Sequence of chain 1.A:
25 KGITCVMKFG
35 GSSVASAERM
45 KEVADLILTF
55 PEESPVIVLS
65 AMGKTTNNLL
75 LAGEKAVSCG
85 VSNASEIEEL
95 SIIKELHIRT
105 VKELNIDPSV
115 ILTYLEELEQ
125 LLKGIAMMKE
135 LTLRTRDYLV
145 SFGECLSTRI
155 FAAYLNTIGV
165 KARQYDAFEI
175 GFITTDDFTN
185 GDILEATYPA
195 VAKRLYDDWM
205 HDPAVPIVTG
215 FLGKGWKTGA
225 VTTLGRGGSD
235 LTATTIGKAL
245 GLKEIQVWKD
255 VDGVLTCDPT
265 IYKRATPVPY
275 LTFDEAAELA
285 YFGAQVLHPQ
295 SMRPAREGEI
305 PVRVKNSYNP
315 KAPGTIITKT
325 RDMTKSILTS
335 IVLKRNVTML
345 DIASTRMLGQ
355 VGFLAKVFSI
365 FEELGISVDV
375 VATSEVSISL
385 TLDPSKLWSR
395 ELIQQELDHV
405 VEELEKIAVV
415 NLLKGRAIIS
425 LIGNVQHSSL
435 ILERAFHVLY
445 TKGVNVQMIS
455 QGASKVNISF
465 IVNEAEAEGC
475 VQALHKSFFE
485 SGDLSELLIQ

Sequence of chain 1.B:
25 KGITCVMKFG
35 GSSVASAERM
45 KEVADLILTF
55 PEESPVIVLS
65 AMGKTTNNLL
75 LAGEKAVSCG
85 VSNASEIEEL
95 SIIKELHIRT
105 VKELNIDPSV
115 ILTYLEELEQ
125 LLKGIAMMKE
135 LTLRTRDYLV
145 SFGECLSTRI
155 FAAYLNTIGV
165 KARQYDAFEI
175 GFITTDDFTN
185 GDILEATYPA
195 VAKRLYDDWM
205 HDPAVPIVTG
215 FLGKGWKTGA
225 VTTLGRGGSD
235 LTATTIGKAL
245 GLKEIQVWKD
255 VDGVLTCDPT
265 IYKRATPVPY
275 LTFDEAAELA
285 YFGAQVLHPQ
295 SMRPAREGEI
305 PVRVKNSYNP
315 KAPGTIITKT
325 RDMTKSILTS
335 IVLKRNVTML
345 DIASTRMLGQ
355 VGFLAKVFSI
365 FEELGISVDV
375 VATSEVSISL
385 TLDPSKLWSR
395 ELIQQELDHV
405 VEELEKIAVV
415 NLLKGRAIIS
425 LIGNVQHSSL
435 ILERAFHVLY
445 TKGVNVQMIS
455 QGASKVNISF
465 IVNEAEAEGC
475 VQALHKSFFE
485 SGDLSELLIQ

The small molecule below binds the protein below.
Small molecule (SMILES): N[C@@H](CCCC[NH3+])C(=O)O

Binding-site contacts:
Ligand atom CE contacts residue MET351 of chain 1.B at 3.4 Å (hydrophobic).
Ligand atom CB contacts residue SER371 of chain 1.A at 3.7 Å.
Ligand atom CD contacts residue LEU358 of chain 1.B at 4.1 Å (hydrophobic).
Ligand atom CE contacts residue THR377 of chain 1.B at 4.0 Å.
Ligand atom O contacts residue GLN354 of chain 1.B at 3.3 Å (h-bond).
Ligand atom CB contacts residue MET351 of chain 1.B at 3.2 Å (hydrophobic).
Ligand atom CA contacts residue PHE357 of chain 1.B at 3.9 Å (hydrophobic).
Ligand atom CA contacts residue LEU358 of chain 1.B at 3.9 Å (hydrophobic).
Ligand atom NZ contacts residue MET351 of chain 1.B at 3.3 Å.
Ligand atom OXT contacts residue LEU358 of chain 1.B at 4.2 Å.
Ligand atom CE contacts residue ASP373 of chain 1.A at 3.3 Å.
Ligand atom OXT contacts residue GLN354 of chain 1.B at 3.8 Å.
Ligand atom O contacts residue SER371 of chain 1.A at 4.1 Å.
Ligand atom C contacts residue GLN354 of chain 1.B at 3.2 Å.
Ligand atom NZ contacts residue ASP373 of chain 1.A at 3.0 Å (salt-bridge).
Ligand atom C contacts residue SER371 of chain 1.A at 3.8 Å.
Ligand atom OXT contacts residue VAL372 of chain 1.A at 2.3 Å (h-bond).
Ligand atom N contacts residue LEU358 of chain 1.B at 3.5 Å (h-bond).
Ligand atom C contacts residue VAL372 of chain 1.A at 3.5 Å (hydrophobic).
Ligand atom CG contacts residue VAL372 of chain 1.A at 2.6 Å (hydrophobic).
Ligand atom NZ contacts residue SER378 of chain 1.B at 3.1 Å (h-bond).
Ligand atom CB contacts residue VAL372 of chain 1.A at 3.3 Å (hydrophobic).
Ligand atom N contacts residue GLY356 of chain 1.B at 3.7 Å.
Ligand atom N contacts residue VAL355 of chain 1.B at 4.1 Å.
Ligand atom C contacts residue GLY356 of chain 1.B at 4.0 Å.
Ligand atom CA contacts residue VAL372 of chain 1.A at 4.0 Å (hydrophobic).
Ligand atom CD contacts residue VAL372 of chain 1.A at 4.0 Å (hydrophobic).
Ligand atom CG contacts residue MET351 of chain 1.B at 3.9 Å (hydrophobic).
Ligand atom CD contacts residue MET351 of chain 1.B at 3.4 Å (hydrophobic).
Ligand atom O contacts residue VAL372 of chain 1.A at 4.1 Å.
Ligand atom O contacts residue ILE370 of chain 1.A at 4.1 Å.
Ligand atom O contacts residue GLY356 of chain 1.B at 2.9 Å (h-bond).
Ligand atom N contacts residue GLN354 of chain 1.B at 2.8 Å (h-bond).
Ligand atom N contacts residue PHE357 of chain 1.B at 2.8 Å.
Ligand atom O contacts residue PHE357 of chain 1.B at 3.8 Å.
Ligand atom C contacts residue LEU358 of chain 1.B at 4.2 Å (hydrophobic).
Ligand atom CA contacts residue GLN354 of chain 1.B at 3.2 Å.
Ligand atom OXT contacts residue SER371 of chain 1.A at 3.2 Å.
Ligand atom CB contacts residue GLN354 of chain 1.B at 3.2 Å.
Ligand atom O contacts residue VAL355 of chain 1.B at 3.6 Å.